Binding-site contacts:
Ligand atom OXT contacts residue ARG135 of chain 1.F at 3.1 Å (salt-bridge).
Ligand atom CB contacts residue LYS217 of chain 1.F at 3.7 Å.
Ligand atom CG contacts residue LYS217 of chain 1.F at 3.8 Å.
Ligand atom C contacts residue LYS217 of chain 1.F at 3.6 Å.
Ligand atom CB contacts residue PHE220 of chain 1.F at 3.7 Å (hydrophobic).
Ligand atom C contacts residue ASN187 of chain 1.F at 3.7 Å.
Ligand atom C contacts residue TYR142 of chain 1.F at 3.6 Å (hydrophobic).
Ligand atom N contacts residue GLU246 of chain 1.F at 2.9 Å (salt-bridge).
Ligand atom OE2 contacts residue LYS224 of chain 1.F at 3.3 Å (salt-bridge).
Ligand atom CG2 contacts residue ASN187 of chain 1.F at 3.3 Å.
Ligand atom CA contacts residue TYR142 of chain 1.F at 3.8 Å (hydrophobic).
Ligand atom C contacts residue ARG135 of chain 1.F at 3.5 Å.
Ligand atom CG2 contacts residue TYR154 of chain 1.F at 3.2 Å (hydrophobic).
Ligand atom CA contacts residue ASN187 of chain 1.F at 3.7 Å.
Ligand atom OE2 contacts residue LYS194 of chain 1.F at 3.0 Å (salt-bridge).
Ligand atom N contacts residue ASN249 of chain 1.F at 3.7 Å.
Ligand atom N contacts residue ASN187 of chain 1.F at 2.9 Å (h-bond).
Ligand atom O contacts residue ASN249 of chain 1.F at 3.1 Å (h-bond).
Ligand atom OG1 contacts residue GLU246 of chain 1.F at 2.7 Å (salt-bridge).
Ligand atom N contacts residue ARG221 of chain 1.F at 3.9 Å.
Ligand atom C contacts residue ASN187 of chain 1.F at 3.8 Å.
Ligand atom CG1 contacts residue GLN143 of chain 1.F at 3.5 Å.
Ligand atom CB contacts residue GLU246 of chain 1.F at 3.3 Å.
Ligand atom O contacts residue ASN187 of chain 1.F at 2.8 Å (h-bond).
Ligand atom SD contacts residue PHE220 of chain 1.F at 3.8 Å.
Ligand atom O contacts residue LYS217 of chain 1.F at 3.1 Å (salt-bridge).
Ligand atom CA contacts residue ASN187 of chain 1.F at 3.9 Å.
Ligand atom CG1 contacts residue ASN139 of chain 1.F at 3.2 Å.
Ligand atom OD1 contacts residue LYS217 of chain 1.F at 3.1 Å (salt-bridge).
Ligand atom CD contacts residue LYS194 of chain 1.F at 3.8 Å.
Ligand atom CG contacts residue PHE220 of chain 1.F at 3.7 Å (hydrophobic).
Ligand atom O contacts residue ARG221 of chain 1.F at 2.8 Å (salt-bridge).
Ligand atom O contacts residue ASN139 of chain 1.F at 3.0 Å (h-bond).
Ligand atom O contacts residue TYR142 of chain 1.F at 2.7 Å (h-bond).
Ligand atom CG1 contacts residue TYR154 of chain 1.F at 3.8 Å (hydrophobic).
Ligand atom O contacts residue ARG135 of chain 1.F at 3.2 Å (salt-bridge).
Ligand atom N contacts residue ASN249 of chain 1.F at 3.8 Å.
Ligand atom CG2 contacts residue LYS217 of chain 1.F at 3.8 Å.
Ligand atom CA contacts residue GLU246 of chain 1.F at 3.6 Å.
Ligand atom C contacts residue ASN139 of chain 1.F at 3.8 Å.

Sequence of chain 1.F:
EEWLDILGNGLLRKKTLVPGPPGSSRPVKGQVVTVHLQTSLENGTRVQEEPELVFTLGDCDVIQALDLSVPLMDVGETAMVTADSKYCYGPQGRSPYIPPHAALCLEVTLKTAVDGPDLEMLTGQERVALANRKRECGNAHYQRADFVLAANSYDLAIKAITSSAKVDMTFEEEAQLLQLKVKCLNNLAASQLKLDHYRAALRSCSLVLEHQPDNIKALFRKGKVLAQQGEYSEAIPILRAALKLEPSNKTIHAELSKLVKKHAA

This protein binds this small molecule.
Small molecule (SMILES): CSCC[C@H](NC(=O)[C@H](C)NC(=O)[C@@H](NC(=O)[C@@H](N)CC(=O)O)[C@@H](C)O)C(=O)N[C@@H](CCC(=O)O)C(=O)N[C@@H](CCC(=O)O)C(=O)N[C@H](C(=O)N[C@@H](CC(=O)O)C(=O)O)C(C)C